Binding-site contacts:
Ligand atom C3 contacts residue ASN253 of chain 1.B at 3.8 Å.
Ligand atom N2 contacts residue ASN253 of chain 1.B at 2.9 Å (h-bond).
Ligand atom C1 contacts residue ASN253 of chain 1.B at 1.4 Å.
Ligand atom C1 contacts residue GLU233 of chain 1.B at 4.5 Å.
Ligand atom O5 contacts residue GLU233 of chain 1.B at 3.8 Å.
Ligand atom C5 contacts residue ASN253 of chain 1.B at 3.7 Å.
Ligand atom C2 contacts residue ASN253 of chain 1.B at 2.5 Å.
Ligand atom N2 contacts residue GLU254 of chain 1.B at 4.3 Å.
Ligand atom C4 contacts residue ASN253 of chain 1.B at 4.2 Å.
Ligand atom O5 contacts residue ASN253 of chain 1.B at 2.4 Å (h-bond).
Ligand atom C7 contacts residue ASN253 of chain 1.B at 3.9 Å.
Ligand atom O7 contacts residue ASN253 of chain 1.B at 4.4 Å.

This protein binds this small molecule.
Small molecule (SMILES): CC(=O)N[C@@H]1[C@@H](O)[C@H](O)[C@@H](CO)O[C@H]1O

Sequence of chain 1.B:
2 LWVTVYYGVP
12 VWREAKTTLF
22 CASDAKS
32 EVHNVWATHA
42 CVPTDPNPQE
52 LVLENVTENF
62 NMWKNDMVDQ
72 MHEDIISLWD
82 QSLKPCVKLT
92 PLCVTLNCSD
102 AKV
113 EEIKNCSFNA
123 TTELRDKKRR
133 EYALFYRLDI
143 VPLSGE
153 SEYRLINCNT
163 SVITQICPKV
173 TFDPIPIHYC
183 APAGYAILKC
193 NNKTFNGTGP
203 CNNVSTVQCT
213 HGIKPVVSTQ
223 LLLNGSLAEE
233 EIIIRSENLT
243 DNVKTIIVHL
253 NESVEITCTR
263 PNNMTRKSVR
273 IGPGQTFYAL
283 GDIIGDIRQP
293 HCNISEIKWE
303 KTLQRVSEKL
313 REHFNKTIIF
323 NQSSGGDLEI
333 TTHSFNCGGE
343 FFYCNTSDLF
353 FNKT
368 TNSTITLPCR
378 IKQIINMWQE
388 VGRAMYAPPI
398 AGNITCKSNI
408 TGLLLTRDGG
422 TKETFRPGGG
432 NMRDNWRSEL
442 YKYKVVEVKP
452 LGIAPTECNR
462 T